Sequence of chain 1.A:
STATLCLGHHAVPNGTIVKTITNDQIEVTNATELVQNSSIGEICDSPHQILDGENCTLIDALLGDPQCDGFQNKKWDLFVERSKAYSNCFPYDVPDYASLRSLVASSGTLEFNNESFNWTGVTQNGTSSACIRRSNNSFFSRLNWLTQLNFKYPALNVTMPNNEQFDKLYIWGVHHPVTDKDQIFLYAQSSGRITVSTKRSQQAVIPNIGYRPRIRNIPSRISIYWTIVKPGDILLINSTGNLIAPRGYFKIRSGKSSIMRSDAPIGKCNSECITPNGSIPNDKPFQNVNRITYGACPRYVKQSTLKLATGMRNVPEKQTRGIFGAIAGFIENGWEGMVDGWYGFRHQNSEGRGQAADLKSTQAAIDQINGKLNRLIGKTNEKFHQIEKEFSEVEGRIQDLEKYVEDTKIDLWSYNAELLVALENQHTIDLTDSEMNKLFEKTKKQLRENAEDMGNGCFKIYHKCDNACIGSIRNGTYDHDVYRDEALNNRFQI

Binding-site contacts:
Ligand atom C3 contacts residue VAL297 of chain 1.A at 4.3 Å (hydrophobic).
Ligand atom O7 contacts residue VAL297 of chain 1.A at 3.9 Å.
Ligand atom C4 contacts residue ASN285 of chain 1.A at 4.3 Å.
Ligand atom C3 contacts residue ASN285 of chain 1.A at 3.8 Å.
Ligand atom O7 contacts residue ASN285 of chain 1.A at 4.3 Å.
Ligand atom O7 contacts residue ASN45 of chain 1.A at 4.0 Å.
Ligand atom C7 contacts residue ASN285 of chain 1.A at 3.6 Å.
Ligand atom C5 contacts residue ASN285 of chain 1.A at 3.7 Å.
Ligand atom N2 contacts residue ASN285 of chain 1.A at 2.9 Å (h-bond).
Ligand atom N2 contacts residue VAL297 of chain 1.A at 3.9 Å.
Ligand atom C2 contacts residue VAL297 of chain 1.A at 4.5 Å (hydrophobic).
Ligand atom C1 contacts residue ASN285 of chain 1.A at 1.4 Å.
Ligand atom O5 contacts residue ASN285 of chain 1.A at 2.5 Å (h-bond).
Ligand atom C8 contacts residue ASN285 of chain 1.A at 4.3 Å.
Ligand atom C2 contacts residue ASN285 of chain 1.A at 2.5 Å.

The protein below binds the small molecule below.
Small molecule (SMILES): CC(=O)N[C@H]1[C@H](O[C@H]2[C@H](O)[C@@H](NC(C)=O)CO[C@@H]2CO)O[C@H](CO)[C@@H](O[C@@H]2O[C@H](CO)[C@@H](O)[C@H](O)[C@@H]2O)[C@@H]1O